Sequence of chain 1.B:
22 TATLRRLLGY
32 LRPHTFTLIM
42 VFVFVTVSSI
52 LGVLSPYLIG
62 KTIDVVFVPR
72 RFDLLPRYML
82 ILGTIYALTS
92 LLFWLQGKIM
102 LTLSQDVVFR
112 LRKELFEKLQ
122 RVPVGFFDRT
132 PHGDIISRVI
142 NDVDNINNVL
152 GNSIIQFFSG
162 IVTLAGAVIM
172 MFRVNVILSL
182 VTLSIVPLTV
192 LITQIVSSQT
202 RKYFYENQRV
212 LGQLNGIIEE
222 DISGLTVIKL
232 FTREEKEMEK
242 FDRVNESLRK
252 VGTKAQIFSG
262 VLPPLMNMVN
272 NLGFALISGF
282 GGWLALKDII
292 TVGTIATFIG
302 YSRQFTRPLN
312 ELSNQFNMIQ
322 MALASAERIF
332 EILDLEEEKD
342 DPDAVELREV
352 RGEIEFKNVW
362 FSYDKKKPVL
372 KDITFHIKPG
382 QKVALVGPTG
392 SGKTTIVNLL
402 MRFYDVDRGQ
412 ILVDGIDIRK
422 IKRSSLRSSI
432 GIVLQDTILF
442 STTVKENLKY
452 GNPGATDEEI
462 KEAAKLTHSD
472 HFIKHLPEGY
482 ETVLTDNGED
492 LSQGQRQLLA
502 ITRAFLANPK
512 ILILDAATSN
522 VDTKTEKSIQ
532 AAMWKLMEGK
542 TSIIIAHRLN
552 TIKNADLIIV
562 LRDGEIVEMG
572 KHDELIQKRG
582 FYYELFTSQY

The protein below binds the small molecule below.
Small molecule (SMILES): Nc1ncnc2c1ncn2[C@@H]1O[C@H](COP(=O)(O)OP(=O)(O)OP(O)(O)=S)[C@@H](O)[C@H]1O

Sequence of chain 1.A:
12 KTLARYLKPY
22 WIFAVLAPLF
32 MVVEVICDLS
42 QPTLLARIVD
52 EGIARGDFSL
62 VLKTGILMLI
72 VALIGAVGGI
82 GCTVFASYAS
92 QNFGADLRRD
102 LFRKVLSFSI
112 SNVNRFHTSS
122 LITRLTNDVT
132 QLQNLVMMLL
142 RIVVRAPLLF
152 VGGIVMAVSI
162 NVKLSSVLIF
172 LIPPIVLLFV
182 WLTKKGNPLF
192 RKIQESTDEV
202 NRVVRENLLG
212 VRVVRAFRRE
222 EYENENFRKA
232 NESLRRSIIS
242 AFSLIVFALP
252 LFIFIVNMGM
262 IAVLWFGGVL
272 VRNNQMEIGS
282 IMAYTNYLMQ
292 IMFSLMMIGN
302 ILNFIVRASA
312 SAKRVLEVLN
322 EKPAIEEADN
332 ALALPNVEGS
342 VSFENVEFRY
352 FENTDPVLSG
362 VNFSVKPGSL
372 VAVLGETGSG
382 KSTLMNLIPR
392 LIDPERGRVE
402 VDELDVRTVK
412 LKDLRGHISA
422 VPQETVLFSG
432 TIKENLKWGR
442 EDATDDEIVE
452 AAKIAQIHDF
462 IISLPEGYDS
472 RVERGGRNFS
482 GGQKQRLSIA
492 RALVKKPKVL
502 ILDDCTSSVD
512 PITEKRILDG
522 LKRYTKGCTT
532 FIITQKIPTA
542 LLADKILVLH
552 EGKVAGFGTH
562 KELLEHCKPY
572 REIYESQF

Binding-site contacts:
Ligand atom O3A contacts residue GLY379 of chain 1.A at 3.4 Å.
Ligand atom O2' contacts residue LEU492 of chain 1.B at 3.4 Å.
Ligand atom C6 contacts residue ASP491 of chain 1.B at 3.5 Å.
Ligand atom O3' contacts residue GLN496 of chain 1.B at 3.5 Å (h-bond).
Ligand atom O2A contacts residue SER493 of chain 1.B at 3.2 Å.
Ligand atom O1B contacts residue LYS382 of chain 1.A at 2.9 Å (salt-bridge).
Ligand atom N3 contacts residue ASP491 of chain 1.B at 3.0 Å (salt-bridge).
Ligand atom O2G contacts residue GLN424 of chain 1.A at 2.8 Å (h-bond).
Ligand atom C4 contacts residue ASP491 of chain 1.B at 3.3 Å.
Ligand atom C4 contacts residue TYR351 of chain 1.A at 3.5 Å (hydrophobic).
Ligand atom O2G contacts residue MG1 of chain 1.H at 2.0 Å.
Ligand atom C5' contacts residue GLY379 of chain 1.A at 3.4 Å.
Ligand atom O2' contacts residue GLN496 of chain 1.B at 2.7 Å (h-bond).
Ligand atom O3B contacts residue MG1 of chain 1.H at 3.5 Å.
Ligand atom O1A contacts residue LYS382 of chain 1.A at 3.5 Å (salt-bridge).
Ligand atom O2A contacts residue MG1 of chain 1.H at 3.5 Å.
Ligand atom O1A contacts residue GLY381 of chain 1.A at 3.3 Å.
Ligand atom N1 contacts residue ASP491 of chain 1.B at 3.5 Å.
Ligand atom O3G contacts residue THR378 of chain 1.A at 3.4 Å.
Ligand atom O5' contacts residue THR384 of chain 1.A at 3.2 Å (h-bond).
Ligand atom O2B contacts residue SER383 of chain 1.A at 2.9 Å (h-bond).
Ligand atom O3B contacts residue SER493 of chain 1.B at 3.5 Å.
Ligand atom C2' contacts residue GLN496 of chain 1.B at 3.4 Å.
Ligand atom O3G contacts residue GLY495 of chain 1.B at 2.8 Å (h-bond).
Ligand atom O3B contacts residue GLY379 of chain 1.A at 2.9 Å (h-bond).
Ligand atom O1A contacts residue THR384 of chain 1.A at 2.8 Å (h-bond).
Ligand atom PA contacts residue THR384 of chain 1.A at 3.4 Å.
Ligand atom O4' contacts residue VAL358 of chain 1.A at 3.4 Å.
Ligand atom O3G contacts residue SER493 of chain 1.B at 2.8 Å (h-bond).
Ligand atom C6 contacts residue TYR351 of chain 1.A at 3.5 Å (hydrophobic).
Ligand atom O1A contacts residue SER383 of chain 1.A at 3.1 Å (h-bond).
Ligand atom O1B contacts residue GLY381 of chain 1.A at 2.8 Å (h-bond).
Ligand atom PG contacts residue MG1 of chain 1.H at 3.3 Å.
Ligand atom O3A contacts residue SER493 of chain 1.B at 3.3 Å.
Ligand atom O2B contacts residue MG1 of chain 1.H at 2.1 Å.
Ligand atom PB contacts residue MG1 of chain 1.H at 3.3 Å.
Ligand atom O1B contacts residue SER380 of chain 1.A at 3.0 Å (h-bond).
Ligand atom S1G contacts residue ASN521 of chain 1.B at 3.3 Å (h-bond).
Ligand atom C2 contacts residue ASP491 of chain 1.B at 3.3 Å.
Ligand atom C2' contacts residue SER493 of chain 1.B at 3.5 Å.